Binding-site contacts:
Ligand atom C1 contacts residue ASN1131 of chain 1.A at 1.4 Å.
Ligand atom C5 contacts residue ASN1131 of chain 1.A at 3.6 Å.
Ligand atom C4 contacts residue ASN1131 of chain 1.A at 4.2 Å.
Ligand atom C3 contacts residue ASN1131 of chain 1.A at 3.8 Å.
Ligand atom O7 contacts residue ASN1131 of chain 1.A at 3.0 Å (h-bond).
Ligand atom C2 contacts residue ASN1131 of chain 1.A at 2.5 Å.
Ligand atom C8 contacts residue ASN1131 of chain 1.A at 4.1 Å.
Ligand atom C8 contacts residue ILE1129 of chain 1.A at 4.3 Å (hydrophobic).
Ligand atom N2 contacts residue ASN1131 of chain 1.A at 2.9 Å (h-bond).
Ligand atom C7 contacts residue ASN1131 of chain 1.A at 3.1 Å.
Ligand atom O5 contacts residue ASN1131 of chain 1.A at 2.3 Å (h-bond).

The small molecule below binds the protein below.
Small molecule (SMILES): CC(=O)N[C@@H]1[C@@H](O)[C@H](O)[C@@H](CO)O[C@H]1O

Sequence of chain 1.A:
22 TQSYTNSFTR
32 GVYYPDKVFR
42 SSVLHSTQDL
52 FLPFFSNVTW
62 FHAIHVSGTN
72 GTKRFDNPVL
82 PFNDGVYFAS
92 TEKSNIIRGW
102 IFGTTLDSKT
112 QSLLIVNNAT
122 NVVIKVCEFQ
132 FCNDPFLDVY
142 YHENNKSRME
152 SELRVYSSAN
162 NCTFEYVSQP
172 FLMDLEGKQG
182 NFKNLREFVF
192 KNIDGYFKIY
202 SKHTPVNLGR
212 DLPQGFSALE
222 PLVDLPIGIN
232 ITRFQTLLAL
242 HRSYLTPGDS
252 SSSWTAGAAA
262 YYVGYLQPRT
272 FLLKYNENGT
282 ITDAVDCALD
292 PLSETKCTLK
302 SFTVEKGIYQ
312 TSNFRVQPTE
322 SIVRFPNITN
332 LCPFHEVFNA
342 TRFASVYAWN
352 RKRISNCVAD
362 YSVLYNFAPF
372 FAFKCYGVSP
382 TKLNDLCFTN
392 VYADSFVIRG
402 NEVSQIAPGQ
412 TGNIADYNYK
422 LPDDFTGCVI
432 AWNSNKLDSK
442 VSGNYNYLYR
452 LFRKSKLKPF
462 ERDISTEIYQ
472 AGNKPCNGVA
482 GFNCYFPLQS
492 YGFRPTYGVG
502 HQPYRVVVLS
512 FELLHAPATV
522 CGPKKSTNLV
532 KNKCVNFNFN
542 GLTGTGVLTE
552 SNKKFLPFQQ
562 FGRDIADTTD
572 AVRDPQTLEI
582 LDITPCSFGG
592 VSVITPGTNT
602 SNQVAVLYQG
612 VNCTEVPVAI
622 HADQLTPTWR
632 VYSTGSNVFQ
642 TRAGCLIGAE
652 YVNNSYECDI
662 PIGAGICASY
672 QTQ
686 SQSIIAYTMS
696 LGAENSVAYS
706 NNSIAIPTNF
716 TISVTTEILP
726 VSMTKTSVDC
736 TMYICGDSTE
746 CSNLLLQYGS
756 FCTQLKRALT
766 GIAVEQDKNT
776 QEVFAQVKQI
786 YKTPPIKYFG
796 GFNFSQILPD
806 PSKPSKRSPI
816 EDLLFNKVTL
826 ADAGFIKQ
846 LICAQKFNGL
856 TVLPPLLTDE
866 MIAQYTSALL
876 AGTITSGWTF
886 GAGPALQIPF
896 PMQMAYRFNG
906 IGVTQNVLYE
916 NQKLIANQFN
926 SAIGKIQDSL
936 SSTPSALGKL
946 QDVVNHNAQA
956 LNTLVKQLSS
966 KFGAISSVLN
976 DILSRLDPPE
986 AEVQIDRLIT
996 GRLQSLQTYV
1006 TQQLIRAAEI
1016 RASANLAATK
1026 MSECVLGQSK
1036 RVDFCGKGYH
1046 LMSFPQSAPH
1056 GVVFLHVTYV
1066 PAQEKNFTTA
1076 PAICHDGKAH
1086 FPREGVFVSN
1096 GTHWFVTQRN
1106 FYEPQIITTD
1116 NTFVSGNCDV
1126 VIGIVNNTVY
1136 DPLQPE